Binding-site contacts:
Ligand atom C8 contacts residue SER125 of chain 1.B at 4.0 Å.
Ligand atom C1 contacts residue ASN126 of chain 1.B at 1.5 Å.
Ligand atom C7 contacts residue GLU123 of chain 1.B at 4.3 Å.
Ligand atom O7 contacts residue GLU123 of chain 1.B at 4.5 Å.
Ligand atom C8 contacts residue ILE124 of chain 1.B at 4.4 Å (hydrophobic).
Ligand atom C4 contacts residue ASN126 of chain 1.B at 4.4 Å.
Ligand atom C8 contacts residue LYS122 of chain 1.B at 3.2 Å.
Ligand atom O7 contacts residue ASN126 of chain 1.B at 3.4 Å (h-bond).
Ligand atom C3 contacts residue ASN126 of chain 1.B at 3.9 Å.
Ligand atom C8 contacts residue ASN126 of chain 1.B at 3.9 Å.
Ligand atom O5 contacts residue ASN126 of chain 1.B at 2.5 Å (h-bond).
Ligand atom C5 contacts residue ASN126 of chain 1.B at 3.8 Å.
Ligand atom C2 contacts residue ASN126 of chain 1.B at 2.5 Å.
Ligand atom C7 contacts residue ASN126 of chain 1.B at 3.3 Å.
Ligand atom C8 contacts residue GLU123 of chain 1.B at 3.1 Å.
Ligand atom N2 contacts residue ASN126 of chain 1.B at 2.9 Å (h-bond).

The protein below binds the small molecule below.
Small molecule (SMILES): CC(=O)N[C@@H]1[C@@H](O)[C@H](O)[C@@H](CO)O[C@H]1O

Sequence of chain 1.B:
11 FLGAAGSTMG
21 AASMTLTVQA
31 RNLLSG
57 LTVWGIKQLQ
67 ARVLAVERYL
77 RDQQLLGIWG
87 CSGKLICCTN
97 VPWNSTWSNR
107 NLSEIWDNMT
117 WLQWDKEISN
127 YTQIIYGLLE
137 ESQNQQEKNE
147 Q